Binding-site contacts:
Ligand atom C contacts residue PRO52 of chain 4.A at 4.5 Å (hydrophobic).
Ligand atom OXT contacts residue GLY1 of chain 1.E at 4.0 Å.
Ligand atom OXT contacts residue THR50 of chain 1.A at 4.1 Å.
Ligand atom N contacts residue THR50 of chain 1.A at 4.1 Å.
Ligand atom OXT contacts residue PRO51 of chain 1.A at 3.6 Å.
Ligand atom N contacts residue ASP35 of chain 1.A at 3.4 Å (salt-bridge).
Ligand atom CA contacts residue LYS59 of chain 4.A at 4.3 Å.
Ligand atom CA contacts residue ASP35 of chain 1.A at 4.0 Å.
Ligand atom N contacts residue LEU31 of chain 1.A at 4.3 Å.
Ligand atom N contacts residue PHE39 of chain 1.A at 4.3 Å.

Sequence of chain 4.A:
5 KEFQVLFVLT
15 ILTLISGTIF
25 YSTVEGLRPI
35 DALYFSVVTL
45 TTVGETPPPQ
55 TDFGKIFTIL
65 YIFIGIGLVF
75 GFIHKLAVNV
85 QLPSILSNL

This protein binds this small molecule.
Small molecule (SMILES): NCC(=O)O

Sequence of chain 1.A:
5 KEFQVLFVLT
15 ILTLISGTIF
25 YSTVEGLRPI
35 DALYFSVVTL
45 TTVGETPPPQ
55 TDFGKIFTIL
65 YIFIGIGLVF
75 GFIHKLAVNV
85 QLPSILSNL